Sequence of chain 1.F:
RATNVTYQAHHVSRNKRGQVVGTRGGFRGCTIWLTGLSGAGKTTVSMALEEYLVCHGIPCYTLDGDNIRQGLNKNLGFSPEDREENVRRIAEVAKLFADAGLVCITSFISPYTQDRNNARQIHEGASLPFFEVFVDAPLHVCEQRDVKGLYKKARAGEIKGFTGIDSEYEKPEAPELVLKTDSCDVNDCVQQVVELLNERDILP

Sequence of chain 1.E:
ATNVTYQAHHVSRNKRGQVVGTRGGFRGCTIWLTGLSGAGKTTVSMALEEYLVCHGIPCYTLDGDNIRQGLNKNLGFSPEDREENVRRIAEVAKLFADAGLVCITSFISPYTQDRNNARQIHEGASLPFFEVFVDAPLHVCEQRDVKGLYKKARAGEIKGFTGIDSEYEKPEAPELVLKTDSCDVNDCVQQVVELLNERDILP

Binding-site contacts:
Ligand atom O1B contacts residue ILE113 of chain 1.F at 3.6 Å.
Ligand atom O1B contacts residue SER114 of chain 1.F at 3.0 Å (h-bond).
Ligand atom O3B contacts residue ARG87 of chain 1.F at 3.1 Å (salt-bridge).
Ligand atom C2' contacts residue LEU154 of chain 1.F at 3.4 Å (hydrophobic).
Ligand atom C4 contacts residue PHE82 of chain 1.F at 3.4 Å (hydrophobic).
Ligand atom O2' contacts residue ASP70 of chain 1.F at 2.9 Å (salt-bridge).
Ligand atom O2B contacts residue ASN90 of chain 1.F at 3.0 Å (h-bond).
Ligand atom O5' contacts residue ARG73 of chain 1.F at 3.5 Å (salt-bridge).
Ligand atom C8 contacts residue ASN8 of chain 1.E at 3.5 Å.
Ligand atom N7 contacts residue PHE82 of chain 1.F at 3.3 Å.
Ligand atom N6 contacts residue GLY165 of chain 1.F at 3.1 Å (h-bond).
Ligand atom C2 contacts residue PHE166 of chain 1.F at 3.5 Å (hydrophobic).
Ligand atom O2' contacts residue LYS152 of chain 1.F at 3.1 Å (salt-bridge).
Ligand atom N3 contacts residue PHE166 of chain 1.F at 3.5 Å.
Ligand atom O2' contacts residue LEU154 of chain 1.F at 3.6 Å.
Ligand atom N1 contacts residue THR167 of chain 1.F at 3.5 Å (h-bond).
Ligand atom C8 contacts residue THR7 of chain 1.E at 3.1 Å.
Ligand atom O3' contacts residue ASP70 of chain 1.F at 2.9 Å (salt-bridge).
Ligand atom O1A contacts residue PHE112 of chain 1.F at 3.3 Å.
Ligand atom O2' contacts residue ASN8 of chain 1.E at 3.3 Å (h-bond).
Ligand atom N1 contacts residue PHE166 of chain 1.F at 3.3 Å.
Ligand atom C2 contacts residue ARG87 of chain 1.F at 3.4 Å.
Ligand atom C1' contacts residue ASN8 of chain 1.E at 3.2 Å.
Ligand atom C2 contacts residue ILE113 of chain 1.F at 3.6 Å (hydrophobic).
Ligand atom C5 contacts residue PHE82 of chain 1.F at 3.5 Å (hydrophobic).
Ligand atom C4' contacts residue ASP70 of chain 1.F at 3.4 Å.
Ligand atom C8 contacts residue PHE82 of chain 1.F at 3.2 Å (hydrophobic).
Ligand atom O2A contacts residue PHE112 of chain 1.F at 3.5 Å.
Ligand atom O2A contacts residue ASN90 of chain 1.F at 2.8 Å (h-bond).
Ligand atom O2B contacts residue ARG73 of chain 1.F at 2.6 Å (salt-bridge).
Ligand atom C5' contacts residue ILE113 of chain 1.F at 3.6 Å (hydrophobic).
Ligand atom C6 contacts residue PHE166 of chain 1.F at 3.2 Å (hydrophobic).
Ligand atom O2A contacts residue ARG73 of chain 1.F at 2.7 Å (salt-bridge).
Ligand atom N1 contacts residue ARG87 of chain 1.F at 3.4 Å (salt-bridge).
Ligand atom O4' contacts residue VAL9 of chain 1.E at 3.6 Å.
Ligand atom O1A contacts residue ILE113 of chain 1.F at 2.9 Å (h-bond).
Ligand atom N6 contacts residue PHE166 of chain 1.F at 3.5 Å.
Ligand atom N9 contacts residue PHE82 of chain 1.F at 3.4 Å.
Ligand atom O3B contacts residue PRO115 of chain 1.F at 3.1 Å.
Ligand atom O4' contacts residue PHE82 of chain 1.F at 3.5 Å.

The protein below binds the small molecule below.
Small molecule (SMILES): Nc1ncnc2c1ncn2[C@@H]1O[C@H](CO[P](=O)(O)OS(=O)(=O)O)[C@@H](O)[C@H]1O